Binding-site contacts:
Ligand atom C1 contacts residue ASN746 of chain 1.A at 1.4 Å.
Ligand atom O7 contacts residue ASN746 of chain 1.A at 3.0 Å (h-bond).
Ligand atom C4 contacts residue ASN746 of chain 1.A at 4.2 Å.
Ligand atom C7 contacts residue ASN746 of chain 1.A at 3.2 Å.
Ligand atom C2 contacts residue ASN746 of chain 1.A at 2.5 Å.
Ligand atom O6 contacts residue ILE745 of chain 1.A at 4.4 Å.
Ligand atom C8 contacts residue ASN746 of chain 1.A at 4.5 Å.
Ligand atom C3 contacts residue ASN746 of chain 1.A at 3.8 Å.
Ligand atom N2 contacts residue ASN746 of chain 1.A at 3.0 Å (h-bond).
Ligand atom O5 contacts residue ASN746 of chain 1.A at 2.3 Å (h-bond).
Ligand atom C5 contacts residue ASN746 of chain 1.A at 3.7 Å.

Sequence of chain 1.A:
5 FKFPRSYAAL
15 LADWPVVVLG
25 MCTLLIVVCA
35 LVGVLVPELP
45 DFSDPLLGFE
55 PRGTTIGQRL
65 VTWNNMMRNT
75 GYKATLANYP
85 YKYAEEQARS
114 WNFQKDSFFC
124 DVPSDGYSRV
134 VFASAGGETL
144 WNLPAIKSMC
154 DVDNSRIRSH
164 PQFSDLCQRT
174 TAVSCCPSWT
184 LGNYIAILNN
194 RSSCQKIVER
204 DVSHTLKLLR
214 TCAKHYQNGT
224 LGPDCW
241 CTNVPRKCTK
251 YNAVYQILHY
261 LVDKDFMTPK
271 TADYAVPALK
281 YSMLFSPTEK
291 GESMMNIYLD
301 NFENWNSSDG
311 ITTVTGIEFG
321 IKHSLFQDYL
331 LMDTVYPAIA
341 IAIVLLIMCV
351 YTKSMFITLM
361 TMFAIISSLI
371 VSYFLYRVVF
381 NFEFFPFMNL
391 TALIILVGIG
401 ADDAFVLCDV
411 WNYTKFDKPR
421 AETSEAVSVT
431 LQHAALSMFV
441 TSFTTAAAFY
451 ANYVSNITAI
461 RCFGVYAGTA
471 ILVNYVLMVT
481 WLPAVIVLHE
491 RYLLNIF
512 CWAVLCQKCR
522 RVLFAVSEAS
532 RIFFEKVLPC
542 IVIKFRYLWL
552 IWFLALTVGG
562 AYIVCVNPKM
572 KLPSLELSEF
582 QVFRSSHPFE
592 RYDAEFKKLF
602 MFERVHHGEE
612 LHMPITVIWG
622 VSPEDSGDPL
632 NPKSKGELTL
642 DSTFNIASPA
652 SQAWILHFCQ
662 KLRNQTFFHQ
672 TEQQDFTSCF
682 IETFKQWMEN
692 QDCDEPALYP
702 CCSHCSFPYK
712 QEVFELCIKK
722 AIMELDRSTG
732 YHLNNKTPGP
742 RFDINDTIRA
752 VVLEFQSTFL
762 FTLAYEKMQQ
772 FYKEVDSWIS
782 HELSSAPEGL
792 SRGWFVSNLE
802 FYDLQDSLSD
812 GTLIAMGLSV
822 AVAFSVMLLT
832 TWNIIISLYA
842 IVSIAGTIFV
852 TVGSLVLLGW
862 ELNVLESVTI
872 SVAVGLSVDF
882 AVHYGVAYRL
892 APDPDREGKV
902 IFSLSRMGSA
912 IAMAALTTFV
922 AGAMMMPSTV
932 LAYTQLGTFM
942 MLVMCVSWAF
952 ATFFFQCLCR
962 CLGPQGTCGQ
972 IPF

A small-molecule ligand and the protein it binds are described below.
Small molecule (SMILES): CC(=O)N[C@@H]1[C@@H](O)[C@H](O)[C@@H](CO)O[C@H]1O